Sequence of chain 1.GB:
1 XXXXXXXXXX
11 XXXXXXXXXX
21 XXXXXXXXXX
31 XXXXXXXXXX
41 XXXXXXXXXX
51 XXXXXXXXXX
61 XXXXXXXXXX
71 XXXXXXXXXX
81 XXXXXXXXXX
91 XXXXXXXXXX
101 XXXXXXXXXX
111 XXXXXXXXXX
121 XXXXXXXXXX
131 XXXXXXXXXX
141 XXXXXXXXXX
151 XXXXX

A protein and the small-molecule ligand that binds it are described below.
Small molecule (SMILES): CC(=O)O[C@H]1CC(C)(C)C(=C=C/C(C)=C/C=C/C(C)=C/C=C/C=C(C)/C=C/C=C(\C)C(=O)C[C@@]23O[C@]2(C)C[C@@H](O)CC3(C)C)[C@](C)(O)C1

Binding-site contacts:
Ligand atom C1 contacts residue CLA1 of chain 1.TN at 3.7 Å.
Ligand atom C contacts residue CLA1 of chain 1.SN at 3.6 Å.
Ligand atom C29 contacts residue UNK61 of chain 1.GB at 3.7 Å.
Ligand atom C32 contacts residue UNK63 of chain 1.GB at 3.5 Å.
Ligand atom C9 contacts residue CLA1 of chain 1.SN at 2.7 Å.
Ligand atom C40 contacts residue UNK62 of chain 1.GB at 3.8 Å.
Ligand atom C2 contacts residue CLA1 of chain 1.TN at 2.9 Å.
Ligand atom C33 contacts residue UNK63 of chain 1.GB at 3.9 Å.
Ligand atom C3 contacts residue CLA1 of chain 1.TN at 3.9 Å.
Ligand atom C12 contacts residue CLA1 of chain 1.SN at 4.0 Å.
Ligand atom C23 contacts residue UNK97 of chain 1.GB at 4.2 Å.
Ligand atom C37 contacts residue UNK60 of chain 1.GB at 3.3 Å.
Ligand atom C7 contacts residue CLA1 of chain 1.SN at 3.0 Å.
Ligand atom C41 contacts residue UNK63 of chain 1.GB at 3.8 Å.
Ligand atom C4 contacts residue CLA1 of chain 1.SN at 2.2 Å.
Ligand atom O2 contacts residue UNK36 of chain 1.GB at 4.0 Å.
Ligand atom C5 contacts residue CLA1 of chain 1.SN at 3.0 Å.
Ligand atom C25 contacts residue CLA1 of chain 1.TN at 2.6 Å.
Ligand atom C30 contacts residue UNK60 of chain 1.GB at 4.0 Å.
Ligand atom C36 contacts residue UNK60 of chain 1.GB at 3.5 Å.
Ligand atom C27 contacts residue CLA1 of chain 1.TN at 4.3 Å.
Ligand atom C37 contacts residue UNK59 of chain 1.GB at 3.4 Å.
Ligand atom C10 contacts residue CLA1 of chain 1.SN at 3.1 Å.
Ligand atom C8 contacts residue CLA1 of chain 1.SN at 2.4 Å.
Ligand atom C6 contacts residue CLA1 of chain 1.SN at 3.2 Å.
Ligand atom C21 contacts residue CLA1 of chain 1.SN at 3.9 Å.
Ligand atom C29 contacts residue UNK60 of chain 1.GB at 4.3 Å.
Ligand atom C26 contacts residue CLA1 of chain 1.TN at 3.1 Å.
Ligand atom O contacts residue UNK40 of chain 1.GB at 3.9 Å.
Ligand atom C3 contacts residue CLA1 of chain 1.SN at 3.4 Å.
Ligand atom C19 contacts residue UNK40 of chain 1.GB at 3.9 Å.
Ligand atom C2 contacts residue CLA1 of chain 1.SN at 3.8 Å.
Ligand atom C40 contacts residue UNK63 of chain 1.GB at 2.3 Å.
Ligand atom O2 contacts residue UNK40 of chain 1.GB at 3.5 Å (h-bond).
Ligand atom C24 contacts residue CLA1 of chain 1.TN at 3.6 Å.
Ligand atom O3 contacts residue UNK60 of chain 1.GB at 2.6 Å (h-bond).
Ligand atom C19 contacts residue UNK39 of chain 1.GB at 4.1 Å.
Ligand atom O2 contacts residue UNK39 of chain 1.GB at 3.6 Å.
Ligand atom C31 contacts residue UNK60 of chain 1.GB at 4.2 Å.
Ligand atom C1 contacts residue CLA1 of chain 1.SN at 3.9 Å.